The protein below binds the small molecule below.
Small molecule (SMILES): CC(=O)N[C@H]1[C@H](O[C@H]2[C@H](O)[C@@H](NC(C)=O)CO[C@@H]2CO)O[C@H](CO)[C@@H](O)[C@@H]1O

Binding-site contacts:
Ligand atom C6 contacts residue THR156 of chain 1.A at 4.2 Å.
Ligand atom C7 contacts residue VAL153 of chain 1.A at 4.0 Å (hydrophobic).
Ligand atom C3 contacts residue ASN154 of chain 1.A at 4.3 Å.
Ligand atom C1 contacts residue THR156 of chain 1.A at 4.1 Å.
Ligand atom C8 contacts residue ASN154 of chain 1.A at 3.4 Å.
Ligand atom O7 contacts residue THR156 of chain 1.A at 4.2 Å.
Ligand atom C5 contacts residue THR156 of chain 1.A at 3.7 Å.
Ligand atom C1 contacts residue ASN154 of chain 1.A at 2.6 Å.
Ligand atom C7 contacts residue ASN154 of chain 1.A at 1.9 Å.
Ligand atom O7 contacts residue ASN154 of chain 1.A at 1.3 Å (h-bond).
Ligand atom C2 contacts residue ASN154 of chain 1.A at 2.9 Å.
Ligand atom O7 contacts residue GLY150 of chain 1.A at 4.2 Å.
Ligand atom O5 contacts residue ASN154 of chain 1.A at 3.7 Å.
Ligand atom N2 contacts residue ASN154 of chain 1.A at 2.2 Å (h-bond).
Ligand atom C8 contacts residue GLY150 of chain 1.A at 4.3 Å.
Ligand atom O7 contacts residue VAL153 of chain 1.A at 2.8 Å (h-bond).
Ligand atom C7 contacts residue GLY150 of chain 1.A at 4.5 Å.
Ligand atom O5 contacts residue THR156 of chain 1.A at 3.9 Å.

Sequence of chain 1.A:
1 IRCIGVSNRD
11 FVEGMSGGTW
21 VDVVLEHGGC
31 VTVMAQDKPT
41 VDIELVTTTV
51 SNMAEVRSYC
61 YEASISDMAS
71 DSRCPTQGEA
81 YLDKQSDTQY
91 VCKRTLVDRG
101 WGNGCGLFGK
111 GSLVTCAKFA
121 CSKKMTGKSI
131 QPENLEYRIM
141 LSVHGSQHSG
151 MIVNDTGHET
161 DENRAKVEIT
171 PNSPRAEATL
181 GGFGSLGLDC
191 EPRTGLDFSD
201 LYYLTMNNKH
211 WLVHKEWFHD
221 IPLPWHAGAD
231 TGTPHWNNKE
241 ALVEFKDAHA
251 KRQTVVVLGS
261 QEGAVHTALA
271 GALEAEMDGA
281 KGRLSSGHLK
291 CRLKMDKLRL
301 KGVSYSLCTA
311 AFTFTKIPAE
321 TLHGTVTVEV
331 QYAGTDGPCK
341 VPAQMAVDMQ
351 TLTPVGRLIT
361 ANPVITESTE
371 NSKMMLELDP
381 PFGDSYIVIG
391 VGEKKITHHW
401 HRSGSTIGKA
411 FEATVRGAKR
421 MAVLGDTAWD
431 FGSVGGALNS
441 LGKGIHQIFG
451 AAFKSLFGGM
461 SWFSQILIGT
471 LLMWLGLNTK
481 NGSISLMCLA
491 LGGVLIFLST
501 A